Binding-site contacts:
Ligand atom C6 contacts residue TYR155 of chain 1.A at 3.7 Å (hydrophobic).
Ligand atom C1 contacts residue LYS15 of chain 1.A at 3.3 Å.
Ligand atom O6 contacts residue GLU153 of chain 1.A at 2.6 Å (salt-bridge).
Ligand atom C6 contacts residue PHE156 of chain 1.A at 3.9 Å (hydrophobic).
Ligand atom O3 contacts residue ALA63 of chain 1.A at 3.4 Å.
Ligand atom C3 contacts residue ASP65 of chain 1.A at 3.6 Å.
Ligand atom O2 contacts residue TRP62 of chain 1.A at 3.2 Å (h-bond).
Ligand atom C1 contacts residue ASP14 of chain 1.A at 3.2 Å.
Ligand atom O2 contacts residue LYS15 of chain 1.A at 2.7 Å (salt-bridge).
Ligand atom C2 contacts residue LYS15 of chain 1.A at 3.5 Å.
Ligand atom C2 contacts residue TRP230 of chain 1.A at 3.8 Å (hydrophobic).
Ligand atom O6 contacts residue PHE156 of chain 1.A at 3.8 Å.
Ligand atom O3 contacts residue TRP340 of chain 1.A at 3.9 Å.
Ligand atom O3 contacts residue GLU111 of chain 1.A at 3.7 Å.
Ligand atom O3 contacts residue ASP65 of chain 1.A at 2.7 Å (salt-bridge).
Ligand atom C6 contacts residue TRP340 of chain 1.A at 3.6 Å (hydrophobic).
Ligand atom C6 contacts residue GLU153 of chain 1.A at 3.3 Å.
Ligand atom C4 contacts residue TRP340 of chain 1.A at 3.5 Å (hydrophobic).
Ligand atom O2 contacts residue ALA63 of chain 1.A at 3.4 Å.
Ligand atom O2 contacts residue TRP230 of chain 1.A at 3.9 Å.
Ligand atom O4 contacts residue ARG66 of chain 1.A at 2.5 Å (salt-bridge).
Ligand atom C6 contacts residue PRO154 of chain 1.A at 3.9 Å (hydrophobic).
Ligand atom O5 contacts residue ASP14 of chain 1.A at 3.8 Å.
Ligand atom O6 contacts residue TYR155 of chain 1.A at 3.0 Å (h-bond).
Ligand atom O6 contacts residue PRO154 of chain 1.A at 3.2 Å.
Ligand atom O2 contacts residue GLU111 of chain 1.A at 2.5 Å (salt-bridge).
Ligand atom O3 contacts residue TRP62 of chain 1.A at 3.2 Å (h-bond).
Ligand atom C2 contacts residue ASP65 of chain 1.A at 3.4 Å.
Ligand atom C1 contacts residue TYR155 of chain 1.A at 3.6 Å (hydrophobic).
Ligand atom C3 contacts residue TRP62 of chain 1.A at 3.5 Å (hydrophobic).
Ligand atom C2 contacts residue GLU111 of chain 1.A at 3.4 Å.
Ligand atom C6 contacts residue ARG344 of chain 1.A at 4.0 Å.
Ligand atom C4 contacts residue ARG66 of chain 1.A at 3.6 Å.
Ligand atom C2 contacts residue TRP340 of chain 1.A at 4.0 Å (hydrophobic).
Ligand atom C4 contacts residue TYR155 of chain 1.A at 4.0 Å (hydrophobic).
Ligand atom C5 contacts residue GLU153 of chain 1.A at 4.0 Å.
Ligand atom O4 contacts residue TRP340 of chain 1.A at 3.9 Å.
Ligand atom O3 contacts residue ARG66 of chain 1.A at 2.9 Å (salt-bridge).
Ligand atom O5 contacts residue TYR155 of chain 1.A at 3.2 Å.
Ligand atom O2 contacts residue ASP65 of chain 1.A at 2.6 Å (salt-bridge).

Sequence of chain 1.A:
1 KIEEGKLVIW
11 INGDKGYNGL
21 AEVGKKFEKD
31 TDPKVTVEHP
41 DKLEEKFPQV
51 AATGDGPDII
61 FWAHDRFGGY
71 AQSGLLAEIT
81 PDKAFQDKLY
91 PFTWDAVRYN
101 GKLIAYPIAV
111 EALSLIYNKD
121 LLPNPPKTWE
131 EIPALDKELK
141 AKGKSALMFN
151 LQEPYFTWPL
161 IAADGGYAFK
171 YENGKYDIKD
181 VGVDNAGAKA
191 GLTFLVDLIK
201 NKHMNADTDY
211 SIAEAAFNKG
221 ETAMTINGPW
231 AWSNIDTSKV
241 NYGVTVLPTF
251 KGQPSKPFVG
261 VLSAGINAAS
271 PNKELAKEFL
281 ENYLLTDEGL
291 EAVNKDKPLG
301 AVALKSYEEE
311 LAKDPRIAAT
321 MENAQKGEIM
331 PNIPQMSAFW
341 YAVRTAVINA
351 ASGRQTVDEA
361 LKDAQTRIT

This protein binds this small molecule.
Small molecule (SMILES): OC[C@H]1O[C@H](O[C@H]2[C@H](O)[C@@H](O)CO[C@@H]2CO)[C@H](O)[C@@H](O)[C@@H]1O